This small molecule binds to this protein.
Small molecule (SMILES): OC[C@H]1O[C@H](O)[C@H](O)[C@@H](O)[C@H]1O

Binding-site contacts:
Ligand atom O3 contacts residue GLU51 of chain 1.H at 3.7 Å.
Ligand atom C1 contacts residue GLN56 of chain 1.H at 3.9 Å.
Ligand atom O3 contacts residue TRP88 of chain 1.H at 3.6 Å.
Ligand atom C3 contacts residue TRP88 of chain 1.H at 3.6 Å (hydrophobic).
Ligand atom O4 contacts residue GLN56 of chain 1.H at 3.2 Å.
Ligand atom C4 contacts residue GLN56 of chain 1.H at 4.1 Å.
Ligand atom C4 contacts residue GLU51 of chain 1.H at 3.1 Å.
Ligand atom O3 contacts residue ASN90 of chain 1.H at 2.8 Å (h-bond).
Ligand atom C6 contacts residue TRP88 of chain 1.H at 3.9 Å (hydrophobic).
Ligand atom C2 contacts residue LYS91 of chain 1.H at 3.5 Å.
Ligand atom O3 contacts residue LYS91 of chain 1.H at 2.6 Å (salt-bridge).
Ligand atom C6 contacts residue GLU51 of chain 1.H at 4.2 Å.
Ligand atom O4 contacts residue GLU51 of chain 1.H at 2.5 Å (salt-bridge).
Ligand atom C5 contacts residue GLN56 of chain 1.H at 3.9 Å.
Ligand atom O6 contacts residue HIS57 of chain 1.H at 3.6 Å.
Ligand atom C6 contacts residue HIS57 of chain 1.H at 3.4 Å.
Ligand atom C2 contacts residue ASN90 of chain 1.H at 3.9 Å.
Ligand atom O1 contacts residue TRP88 of chain 1.H at 4.1 Å.
Ligand atom C5 contacts residue GLU51 of chain 1.H at 4.3 Å.
Ligand atom O4 contacts residue HIS57 of chain 1.H at 4.4 Å.
Ligand atom C3 contacts residue GLU51 of chain 1.H at 4.0 Å.
Ligand atom C2 contacts residue GLN56 of chain 1.H at 4.2 Å.
Ligand atom O4 contacts residue LYS91 of chain 1.H at 2.7 Å (salt-bridge).
Ligand atom O6 contacts residue GLN56 of chain 1.H at 4.1 Å.
Ligand atom C5 contacts residue TRP88 of chain 1.H at 3.7 Å (hydrophobic).
Ligand atom C3 contacts residue LYS91 of chain 1.H at 3.3 Å.
Ligand atom C6 contacts residue GLN61 of chain 1.H at 4.2 Å.
Ligand atom O2 contacts residue ASN90 of chain 1.H at 2.9 Å (h-bond).
Ligand atom O5 contacts residue GLN56 of chain 1.H at 3.2 Å.
Ligand atom C4 contacts residue TRP88 of chain 1.H at 3.7 Å (hydrophobic).
Ligand atom C3 contacts residue ASN90 of chain 1.H at 3.7 Å.
Ligand atom C4 contacts residue LYS91 of chain 1.H at 3.5 Å.
Ligand atom O6 contacts residue TRP88 of chain 1.H at 3.7 Å.
Ligand atom O6 contacts residue GLN61 of chain 1.H at 3.1 Å (h-bond).
Ligand atom C6 contacts residue GLN56 of chain 1.H at 3.7 Å.
Ligand atom O2 contacts residue LYS91 of chain 1.H at 4.2 Å.

Sequence of chain 1.H:
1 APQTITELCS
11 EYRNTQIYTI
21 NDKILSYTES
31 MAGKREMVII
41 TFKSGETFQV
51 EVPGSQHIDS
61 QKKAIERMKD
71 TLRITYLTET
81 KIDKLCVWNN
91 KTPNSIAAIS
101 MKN